The small molecule below binds the protein below.
Small molecule (SMILES): CC(=O)N[C@@H]1[C@@H](O)[C@H](O)[C@@H](CO)O[C@H]1O

Sequence of chain 1.E:
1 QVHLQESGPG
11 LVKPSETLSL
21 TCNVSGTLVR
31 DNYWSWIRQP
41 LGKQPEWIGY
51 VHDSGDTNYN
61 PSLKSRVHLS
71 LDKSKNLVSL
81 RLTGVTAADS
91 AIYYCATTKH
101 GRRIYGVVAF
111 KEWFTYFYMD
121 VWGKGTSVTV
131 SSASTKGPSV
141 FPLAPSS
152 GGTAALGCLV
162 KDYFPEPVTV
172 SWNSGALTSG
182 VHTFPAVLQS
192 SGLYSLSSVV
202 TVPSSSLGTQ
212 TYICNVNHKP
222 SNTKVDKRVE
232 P

Binding-site contacts:
Ligand atom O5 contacts residue ASN23 of chain 1.E at 2.4 Å (h-bond).
Ligand atom C8 contacts residue SER7 of chain 1.E at 3.1 Å.
Ligand atom C8 contacts residue THR21 of chain 1.E at 3.6 Å.
Ligand atom N2 contacts residue SER7 of chain 1.E at 4.0 Å.
Ligand atom C1 contacts residue ASN23 of chain 1.E at 1.4 Å.
Ligand atom C7 contacts residue SER7 of chain 1.E at 3.5 Å.
Ligand atom C3 contacts residue ASN23 of chain 1.E at 3.8 Å.
Ligand atom O7 contacts residue SER7 of chain 1.E at 3.8 Å.
Ligand atom C7 contacts residue ASN23 of chain 1.E at 4.0 Å.
Ligand atom C5 contacts residue ASN23 of chain 1.E at 3.7 Å.
Ligand atom N2 contacts residue ASN23 of chain 1.E at 2.9 Å (h-bond).
Ligand atom C2 contacts residue ASN23 of chain 1.E at 2.5 Å.
Ligand atom N2 contacts residue THR21 of chain 1.E at 4.3 Å.
Ligand atom C4 contacts residue ASN23 of chain 1.E at 4.2 Å.